Sequence of chain 1.B:
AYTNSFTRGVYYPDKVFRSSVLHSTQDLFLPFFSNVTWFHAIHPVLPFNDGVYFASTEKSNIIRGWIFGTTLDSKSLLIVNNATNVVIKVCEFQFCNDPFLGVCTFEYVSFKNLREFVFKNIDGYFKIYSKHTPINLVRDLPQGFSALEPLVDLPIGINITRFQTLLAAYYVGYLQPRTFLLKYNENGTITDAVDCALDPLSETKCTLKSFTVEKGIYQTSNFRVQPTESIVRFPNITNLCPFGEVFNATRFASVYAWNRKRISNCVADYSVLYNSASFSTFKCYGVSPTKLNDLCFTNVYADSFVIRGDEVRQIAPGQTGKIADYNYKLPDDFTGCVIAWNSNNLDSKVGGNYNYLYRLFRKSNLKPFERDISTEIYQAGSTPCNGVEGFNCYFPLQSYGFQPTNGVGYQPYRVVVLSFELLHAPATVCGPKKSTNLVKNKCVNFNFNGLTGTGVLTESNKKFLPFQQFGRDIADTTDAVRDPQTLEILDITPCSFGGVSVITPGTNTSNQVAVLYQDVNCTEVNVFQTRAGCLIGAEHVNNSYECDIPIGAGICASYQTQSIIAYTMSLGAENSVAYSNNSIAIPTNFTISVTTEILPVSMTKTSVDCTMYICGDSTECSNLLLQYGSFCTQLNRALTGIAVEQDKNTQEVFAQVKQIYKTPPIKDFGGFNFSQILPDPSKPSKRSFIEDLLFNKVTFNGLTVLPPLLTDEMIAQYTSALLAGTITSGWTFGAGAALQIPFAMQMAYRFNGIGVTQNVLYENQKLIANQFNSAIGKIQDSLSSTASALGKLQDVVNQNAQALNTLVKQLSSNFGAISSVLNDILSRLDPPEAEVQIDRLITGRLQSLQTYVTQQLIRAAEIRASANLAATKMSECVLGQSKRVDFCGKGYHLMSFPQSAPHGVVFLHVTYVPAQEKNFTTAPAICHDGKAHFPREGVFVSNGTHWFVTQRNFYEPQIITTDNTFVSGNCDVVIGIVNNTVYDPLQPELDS

Binding-site contacts:
Ligand atom C7 contacts residue ASN616 of chain 1.B at 4.1 Å.
Ligand atom N2 contacts residue ASN616 of chain 1.B at 3.0 Å (h-bond).
Ligand atom O5 contacts residue ASN616 of chain 1.B at 2.3 Å (h-bond).
Ligand atom C3 contacts residue ASN616 of chain 1.B at 3.8 Å.
Ligand atom C5 contacts residue ASN616 of chain 1.B at 3.6 Å.
Ligand atom C2 contacts residue ASN616 of chain 1.B at 2.5 Å.
Ligand atom C4 contacts residue ASN616 of chain 1.B at 4.2 Å.
Ligand atom C1 contacts residue ASN616 of chain 1.B at 1.4 Å.

The small molecule below binds the protein below.
Small molecule (SMILES): CC(=O)N[C@@H]1[C@@H](O)[C@H](O)[C@@H](CO)O[C@H]1O